Binding-site contacts:
Ligand atom N2 contacts residue ASN1074 of chain 1.C at 2.9 Å (h-bond).
Ligand atom C8 contacts residue ALA706 of chain 1.C at 4.3 Å (hydrophobic).
Ligand atom O7 contacts residue ASN1074 of chain 1.C at 4.1 Å.
Ligand atom O6 contacts residue ASN1074 of chain 1.C at 4.5 Å.
Ligand atom C8 contacts residue GLU1072 of chain 1.C at 3.4 Å.
Ligand atom O4 contacts residue ALA706 of chain 1.C at 3.9 Å.
Ligand atom C4 contacts residue ASN1074 of chain 1.C at 4.2 Å.
Ligand atom C3 contacts residue ASN1074 of chain 1.C at 3.8 Å.
Ligand atom C1 contacts residue ASN1074 of chain 1.C at 1.4 Å.
Ligand atom C5 contacts residue ASN1074 of chain 1.C at 3.6 Å.
Ligand atom C1 contacts residue GLN895 of chain 1.A at 4.2 Å.
Ligand atom C7 contacts residue ALA706 of chain 1.C at 4.1 Å (hydrophobic).
Ligand atom C4 contacts residue ALA706 of chain 1.C at 4.3 Å (hydrophobic).
Ligand atom O5 contacts residue ASN1074 of chain 1.C at 2.3 Å (h-bond).
Ligand atom C8 contacts residue ASN1074 of chain 1.C at 4.0 Å.
Ligand atom C5 contacts residue ALA706 of chain 1.C at 3.7 Å (hydrophobic).
Ligand atom C7 contacts residue ASN1074 of chain 1.C at 3.6 Å.
Ligand atom O7 contacts residue SER704 of chain 1.C at 3.9 Å.
Ligand atom O7 contacts residue ALA706 of chain 1.C at 3.9 Å.
Ligand atom C8 contacts residue LYS1073 of chain 1.C at 4.3 Å.
Ligand atom C6 contacts residue ALA706 of chain 1.C at 4.3 Å (hydrophobic).
Ligand atom C2 contacts residue ASN1074 of chain 1.C at 2.5 Å.

A small-molecule ligand and the protein it binds are described below.
Small molecule (SMILES): CC(=O)N[C@H]1[C@H](O[C@H]2[C@H](O)[C@@H](NC(C)=O)CO[C@@H]2CO)O[C@H](CO)[C@@H](O)[C@@H]1O

Sequence of chain 1.C:
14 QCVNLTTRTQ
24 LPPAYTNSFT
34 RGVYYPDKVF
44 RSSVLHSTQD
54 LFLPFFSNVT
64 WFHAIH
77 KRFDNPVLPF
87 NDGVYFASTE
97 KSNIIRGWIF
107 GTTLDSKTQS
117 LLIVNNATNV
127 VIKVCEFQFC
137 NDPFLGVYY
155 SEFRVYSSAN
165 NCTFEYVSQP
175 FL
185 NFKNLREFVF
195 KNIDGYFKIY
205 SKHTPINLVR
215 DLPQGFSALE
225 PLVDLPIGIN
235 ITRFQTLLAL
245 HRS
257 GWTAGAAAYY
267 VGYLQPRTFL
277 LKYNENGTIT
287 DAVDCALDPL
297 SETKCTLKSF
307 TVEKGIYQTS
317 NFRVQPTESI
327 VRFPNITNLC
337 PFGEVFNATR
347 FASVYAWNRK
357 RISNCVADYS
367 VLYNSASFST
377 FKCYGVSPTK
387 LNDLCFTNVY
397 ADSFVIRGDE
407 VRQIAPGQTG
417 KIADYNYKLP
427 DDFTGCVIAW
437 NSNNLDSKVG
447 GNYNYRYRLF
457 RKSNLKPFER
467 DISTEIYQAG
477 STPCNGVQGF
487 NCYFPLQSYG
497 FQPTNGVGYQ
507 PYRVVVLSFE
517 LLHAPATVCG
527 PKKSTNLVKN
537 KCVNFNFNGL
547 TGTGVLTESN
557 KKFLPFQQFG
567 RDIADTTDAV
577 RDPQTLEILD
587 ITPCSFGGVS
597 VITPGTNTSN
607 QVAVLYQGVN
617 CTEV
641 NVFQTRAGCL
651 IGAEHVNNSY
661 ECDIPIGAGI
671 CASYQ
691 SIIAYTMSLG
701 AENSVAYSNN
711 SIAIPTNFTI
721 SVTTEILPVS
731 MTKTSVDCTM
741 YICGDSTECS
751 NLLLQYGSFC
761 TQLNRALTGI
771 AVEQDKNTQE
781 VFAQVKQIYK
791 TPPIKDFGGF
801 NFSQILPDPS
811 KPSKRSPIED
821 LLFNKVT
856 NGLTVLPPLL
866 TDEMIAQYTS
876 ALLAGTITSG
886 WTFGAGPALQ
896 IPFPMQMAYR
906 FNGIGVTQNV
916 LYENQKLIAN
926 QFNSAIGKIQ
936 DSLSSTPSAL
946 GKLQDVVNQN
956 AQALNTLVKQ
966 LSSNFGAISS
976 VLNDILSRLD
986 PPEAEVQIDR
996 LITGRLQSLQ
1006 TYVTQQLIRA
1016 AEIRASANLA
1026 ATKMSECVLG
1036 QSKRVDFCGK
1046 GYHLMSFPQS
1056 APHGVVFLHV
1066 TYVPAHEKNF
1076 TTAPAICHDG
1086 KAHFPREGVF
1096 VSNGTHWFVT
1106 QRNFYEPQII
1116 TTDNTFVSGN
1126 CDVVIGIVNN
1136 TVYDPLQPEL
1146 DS

Sequence of chain 1.A:
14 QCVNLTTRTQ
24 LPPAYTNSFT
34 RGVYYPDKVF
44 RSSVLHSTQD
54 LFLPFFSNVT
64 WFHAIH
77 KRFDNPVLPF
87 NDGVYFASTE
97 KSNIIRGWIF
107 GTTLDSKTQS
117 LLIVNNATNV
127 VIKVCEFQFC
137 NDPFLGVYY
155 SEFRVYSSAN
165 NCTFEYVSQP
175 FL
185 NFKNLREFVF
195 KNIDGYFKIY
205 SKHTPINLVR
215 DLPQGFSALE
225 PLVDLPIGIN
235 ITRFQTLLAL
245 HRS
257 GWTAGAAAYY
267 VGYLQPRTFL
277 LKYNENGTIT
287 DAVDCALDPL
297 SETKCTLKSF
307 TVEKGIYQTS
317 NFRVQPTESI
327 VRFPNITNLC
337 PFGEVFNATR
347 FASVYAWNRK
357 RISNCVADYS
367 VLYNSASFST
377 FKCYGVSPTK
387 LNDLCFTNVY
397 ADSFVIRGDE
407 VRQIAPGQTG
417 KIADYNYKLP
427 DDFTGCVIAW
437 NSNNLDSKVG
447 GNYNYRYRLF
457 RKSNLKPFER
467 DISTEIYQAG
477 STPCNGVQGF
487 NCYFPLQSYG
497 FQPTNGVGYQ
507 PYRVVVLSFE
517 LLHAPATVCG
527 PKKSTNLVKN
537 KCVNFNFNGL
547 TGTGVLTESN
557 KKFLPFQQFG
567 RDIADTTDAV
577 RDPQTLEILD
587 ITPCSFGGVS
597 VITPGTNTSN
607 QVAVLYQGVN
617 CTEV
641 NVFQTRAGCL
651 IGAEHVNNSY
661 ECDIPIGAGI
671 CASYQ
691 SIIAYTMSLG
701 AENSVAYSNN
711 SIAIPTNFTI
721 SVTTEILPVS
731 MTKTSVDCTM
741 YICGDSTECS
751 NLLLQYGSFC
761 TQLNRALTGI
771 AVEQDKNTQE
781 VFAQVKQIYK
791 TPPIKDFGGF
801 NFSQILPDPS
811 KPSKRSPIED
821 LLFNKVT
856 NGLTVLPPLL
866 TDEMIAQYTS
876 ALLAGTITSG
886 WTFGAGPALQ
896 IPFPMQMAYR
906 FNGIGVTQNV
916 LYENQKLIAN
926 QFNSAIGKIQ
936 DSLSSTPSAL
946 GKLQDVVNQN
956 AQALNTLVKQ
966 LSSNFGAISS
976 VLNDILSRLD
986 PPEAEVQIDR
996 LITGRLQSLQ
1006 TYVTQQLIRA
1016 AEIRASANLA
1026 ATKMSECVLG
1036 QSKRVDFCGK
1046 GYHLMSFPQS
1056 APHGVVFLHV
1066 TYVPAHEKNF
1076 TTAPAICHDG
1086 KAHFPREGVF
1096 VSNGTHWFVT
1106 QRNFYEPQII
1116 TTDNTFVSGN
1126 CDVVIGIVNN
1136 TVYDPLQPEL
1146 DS